Binding-site contacts:
Ligand atom N1 contacts residue ARG277 of chain 1.A at 3.4 Å (salt-bridge).
Ligand atom C6 contacts residue ARG277 of chain 1.A at 3.5 Å.
Ligand atom N7 contacts residue ASN215 of chain 1.A at 3.2 Å (h-bond).
Ligand atom N9 contacts residue PHE254 of chain 1.A at 3.5 Å.
Ligand atom N7 contacts residue PHE213 of chain 1.A at 3.5 Å.
Ligand atom N1 contacts residue PHE254 of chain 1.A at 3.2 Å.
Ligand atom C2' contacts residue TRP50 of chain 1.C at 3.7 Å (hydrophobic).
Ligand atom N6 contacts residue PHE254 of chain 1.A at 3.6 Å.
Ligand atom N3 contacts residue PHE254 of chain 1.A at 3.1 Å.
Ligand atom C8 contacts residue PHE213 of chain 1.A at 3.5 Å (hydrophobic).
Ligand atom C4 contacts residue PHE254 of chain 1.A at 3.3 Å (hydrophobic).
Ligand atom C5 contacts residue TRP50 of chain 1.C at 3.3 Å (hydrophobic).
Ligand atom N6 contacts residue ASN215 of chain 1.A at 3.0 Å (h-bond).
Ligand atom C4 contacts residue TRP50 of chain 1.C at 3.4 Å (hydrophobic).
Ligand atom C6 contacts residue ALA279 of chain 1.A at 3.7 Å (hydrophobic).
Ligand atom O5' contacts residue THR155 of chain 1.C at 2.7 Å (h-bond).
Ligand atom C2' contacts residue TYR77 of chain 1.C at 3.6 Å (hydrophobic).
Ligand atom O3' contacts residue ASP16 of chain 1.C at 2.3 Å (salt-bridge).
Ligand atom N6 contacts residue ARG277 of chain 1.A at 2.8 Å (salt-bridge).
Ligand atom N9 contacts residue TRP50 of chain 1.C at 3.6 Å.
Ligand atom N1 contacts residue ALA279 of chain 1.A at 2.7 Å (h-bond).
Ligand atom O3' contacts residue TYR77 of chain 1.C at 3.2 Å (h-bond).
Ligand atom C3' contacts residue PHE213 of chain 1.A at 3.7 Å (hydrophobic).
Ligand atom C2 contacts residue ALA279 of chain 1.A at 3.2 Å (hydrophobic).
Ligand atom O4' contacts residue THR155 of chain 1.C at 3.6 Å (h-bond).
Ligand atom C6 contacts residue PHE254 of chain 1.A at 3.4 Å (hydrophobic).
Ligand atom C5 contacts residue PHE254 of chain 1.A at 3.5 Å (hydrophobic).
Ligand atom O5' contacts residue PHE156 of chain 1.C at 3.4 Å.
Ligand atom C5' contacts residue SER158 of chain 1.C at 3.1 Å.
Ligand atom C2 contacts residue PRO78 of chain 1.C at 3.6 Å (hydrophobic).
Ligand atom C1' contacts residue TYR77 of chain 1.C at 3.4 Å (hydrophobic).
Ligand atom O3' contacts residue THR76 of chain 1.C at 3.5 Å.
Ligand atom N7 contacts residue TRP50 of chain 1.C at 3.5 Å (h-bond).
Ligand atom O5' contacts residue TYR157 of chain 1.C at 3.4 Å (h-bond).
Ligand atom O5' contacts residue SER158 of chain 1.C at 3.5 Å (h-bond).
Ligand atom N7 contacts residue PHE254 of chain 1.A at 3.6 Å.
Ligand atom N6 contacts residue ALA280 of chain 1.A at 3.7 Å.
Ligand atom N3 contacts residue PRO78 of chain 1.C at 3.4 Å (h-bond).
Ligand atom C2 contacts residue PHE254 of chain 1.A at 3.2 Å (hydrophobic).
Ligand atom C3' contacts residue ASP16 of chain 1.C at 3.3 Å.

This protein binds this small molecule.
Small molecule (SMILES): Nc1ncnc2c1ncn2[C@H]1C[C@H](O)[C@@H](CO)O1

Sequence of chain 1.A:
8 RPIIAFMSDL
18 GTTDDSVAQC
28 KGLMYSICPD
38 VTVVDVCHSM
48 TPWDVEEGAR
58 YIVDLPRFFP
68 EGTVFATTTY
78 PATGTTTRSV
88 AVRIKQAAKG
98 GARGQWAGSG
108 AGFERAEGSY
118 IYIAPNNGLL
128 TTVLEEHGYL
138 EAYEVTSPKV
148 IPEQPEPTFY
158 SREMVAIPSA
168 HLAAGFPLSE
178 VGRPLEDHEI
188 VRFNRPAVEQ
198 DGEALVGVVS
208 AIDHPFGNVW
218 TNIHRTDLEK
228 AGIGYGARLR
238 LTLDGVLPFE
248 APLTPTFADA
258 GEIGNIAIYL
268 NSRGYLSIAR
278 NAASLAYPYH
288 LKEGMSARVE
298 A

Sequence of chain 1.C:
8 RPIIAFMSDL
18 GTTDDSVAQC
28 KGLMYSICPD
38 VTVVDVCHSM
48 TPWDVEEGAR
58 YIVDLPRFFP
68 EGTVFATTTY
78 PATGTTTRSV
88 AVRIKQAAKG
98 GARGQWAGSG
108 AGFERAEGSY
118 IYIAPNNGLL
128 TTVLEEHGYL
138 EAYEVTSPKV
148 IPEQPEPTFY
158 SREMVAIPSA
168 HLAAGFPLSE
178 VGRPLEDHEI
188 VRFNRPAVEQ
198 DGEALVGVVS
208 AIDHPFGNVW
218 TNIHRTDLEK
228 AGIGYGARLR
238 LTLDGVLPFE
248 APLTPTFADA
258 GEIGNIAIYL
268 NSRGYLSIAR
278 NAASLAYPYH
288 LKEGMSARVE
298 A